The small molecule below binds the protein below.
Small molecule (SMILES): Nc1ncnc2c1ncn2[C@@H]1O[C@H](COP(=O)(O)OP(=O)(O)OC[C@H]2O[C@H](O)[C@H](O)[C@@H]2O)[C@@H](O)[C@H]1O

Binding-site contacts:
Ligand atom O4' contacts residue GLY35 of chain 1.G at 3.9 Å.
Ligand atom O3D contacts residue THR167 of chain 1.G at 3.7 Å.
Ligand atom C6 contacts residue TYR376 of chain 1.G at 3.9 Å (hydrophobic).
Ligand atom C2D contacts residue GLU83 of chain 1.G at 3.2 Å.
Ligand atom O1B contacts residue GLY308 of chain 1.G at 3.2 Å (h-bond).
Ligand atom O4' contacts residue GLY306 of chain 1.G at 3.8 Å.
Ligand atom C5' contacts residue GLY306 of chain 1.G at 4.0 Å.
Ligand atom C3D contacts residue HIS227 of chain 1.G at 3.9 Å.
Ligand atom O2D contacts residue ASP311 of chain 1.G at 3.5 Å (salt-bridge).
Ligand atom O2B contacts residue GLY33 of chain 1.G at 3.9 Å.
Ligand atom C4' contacts residue GLY306 of chain 1.G at 3.8 Å.
Ligand atom N6 contacts residue TYR376 of chain 1.G at 3.8 Å.
Ligand atom C2 contacts residue ASN305 of chain 1.G at 3.8 Å.
Ligand atom O4D contacts residue ASN81 of chain 1.G at 3.8 Å.
Ligand atom O3D contacts residue PHE307 of chain 1.G at 3.7 Å.
Ligand atom O1B contacts residue PHE307 of chain 1.G at 3.7 Å.
Ligand atom C1D contacts residue GLU83 of chain 1.G at 3.1 Å.
Ligand atom N1 contacts residue PHE377 of chain 1.G at 3.6 Å (h-bond).
Ligand atom O2' contacts residue PRO334 of chain 1.G at 3.8 Å.
Ligand atom C2 contacts residue PHE377 of chain 1.G at 3.9 Å (hydrophobic).
Ligand atom O2B contacts residue GLY306 of chain 1.G at 4.0 Å.
Ligand atom O3A contacts residue ALA34 of chain 1.G at 3.8 Å.
Ligand atom C3D contacts residue GLU83 of chain 1.G at 4.0 Å.
Ligand atom O1D contacts residue ASN81 of chain 1.G at 3.9 Å.
Ligand atom N1 contacts residue TYR376 of chain 1.G at 3.8 Å.
Ligand atom C6 contacts residue GLY35 of chain 1.G at 3.6 Å.
Ligand atom N1 contacts residue GLY35 of chain 1.G at 3.8 Å.
Ligand atom C3D contacts residue THR167 of chain 1.G at 4.0 Å.
Ligand atom C1D contacts residue ASN81 of chain 1.G at 3.4 Å.
Ligand atom C2D contacts residue HIS227 of chain 1.G at 4.1 Å.
Ligand atom O4D contacts residue GLU83 of chain 1.G at 3.6 Å.
Ligand atom O1D contacts residue GLY310 of chain 1.G at 3.6 Å (h-bond).
Ligand atom O2A contacts residue MET45 of chain 1.G at 3.7 Å.
Ligand atom N6 contacts residue GLY35 of chain 1.G at 4.0 Å.
Ligand atom O3D contacts residue HIS227 of chain 1.G at 3.9 Å.
Ligand atom C2 contacts residue TYR376 of chain 1.G at 4.0 Å (hydrophobic).
Ligand atom O3A contacts residue GLY306 of chain 1.G at 3.8 Å.
Ligand atom C4 contacts residue GLY35 of chain 1.G at 4.0 Å.
Ligand atom O2B contacts residue ALA34 of chain 1.G at 3.4 Å (h-bond).
Ligand atom C5 contacts residue GLY35 of chain 1.G at 3.9 Å.

Sequence of chain 1.G:
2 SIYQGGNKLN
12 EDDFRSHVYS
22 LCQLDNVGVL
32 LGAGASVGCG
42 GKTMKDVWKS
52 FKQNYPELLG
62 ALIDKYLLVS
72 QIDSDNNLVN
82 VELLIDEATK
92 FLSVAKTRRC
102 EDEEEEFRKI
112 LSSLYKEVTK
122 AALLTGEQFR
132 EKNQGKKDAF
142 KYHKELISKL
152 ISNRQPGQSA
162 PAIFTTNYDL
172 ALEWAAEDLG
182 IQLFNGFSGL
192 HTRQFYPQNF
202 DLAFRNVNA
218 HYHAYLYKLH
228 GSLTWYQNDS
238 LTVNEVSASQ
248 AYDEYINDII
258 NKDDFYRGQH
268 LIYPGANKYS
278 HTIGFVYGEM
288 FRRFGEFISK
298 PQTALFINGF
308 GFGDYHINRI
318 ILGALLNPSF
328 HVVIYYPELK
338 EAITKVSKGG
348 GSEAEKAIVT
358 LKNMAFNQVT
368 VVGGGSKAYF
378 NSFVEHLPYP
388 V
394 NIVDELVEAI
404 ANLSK